Binding-site contacts:
Ligand atom O1 contacts residue ASN99 of chain 1.A at 3.1 Å (h-bond).
Ligand atom C1 contacts residue VAL46 of chain 1.A at 3.9 Å (hydrophobic).
Ligand atom C25 contacts residue LEU53 of chain 1.A at 3.7 Å (hydrophobic).
Ligand atom C25 contacts residue TYR98 of chain 1.A at 4.0 Å (hydrophobic).
Ligand atom C7 contacts residue PRO41 of chain 1.A at 3.6 Å (hydrophobic).
Ligand atom O1 contacts residue TYR56 of chain 1.A at 3.8 Å.
Ligand atom C7 contacts residue LEU51 of chain 1.A at 3.9 Å (hydrophobic).
Ligand atom O1 contacts residue TYR98 of chain 1.A at 4.0 Å.
Ligand atom C contacts residue PRO41 of chain 1.A at 4.0 Å (hydrophobic).
Ligand atom C9 contacts residue PRO41 of chain 1.A at 3.9 Å (hydrophobic).
Ligand atom C9 contacts residue LEU51 of chain 1.A at 4.0 Å (hydrophobic).
Ligand atom C13 contacts residue LEU51 of chain 1.A at 3.8 Å (hydrophobic).
Ligand atom C25 contacts residue ASN99 of chain 1.A at 3.5 Å.
Ligand atom C8 contacts residue PRO41 of chain 1.A at 3.9 Å (hydrophobic).
Ligand atom C16 contacts residue LEU51 of chain 1.A at 3.8 Å (hydrophobic).
Ligand atom C6 contacts residue LEU51 of chain 1.A at 3.9 Å (hydrophobic).
Ligand atom C1 contacts residue ILE105 of chain 1.A at 3.9 Å (hydrophobic).
Ligand atom C15 contacts residue LYS50 of chain 1.A at 3.8 Å.
Ligand atom C14 contacts residue LYS50 of chain 1.A at 3.7 Å.
Ligand atom C12 contacts residue LEU51 of chain 1.A at 4.0 Å (hydrophobic).
Ligand atom C14 contacts residue LEU51 of chain 1.A at 3.5 Å (hydrophobic).
Ligand atom C contacts residue VAL46 of chain 1.A at 4.0 Å (hydrophobic).
Ligand atom C2 contacts residue ILE105 of chain 1.A at 3.9 Å (hydrophobic).
Ligand atom C11 contacts residue TRP40 of chain 1.A at 3.7 Å (hydrophobic).
Ligand atom C6 contacts residue PRO41 of chain 1.A at 4.0 Å (hydrophobic).
Ligand atom C10 contacts residue TRP40 of chain 1.A at 3.8 Å (hydrophobic).
Ligand atom N3 contacts residue ASN99 of chain 1.A at 3.5 Å (h-bond).
Ligand atom C19 contacts residue LEU51 of chain 1.A at 3.7 Å (hydrophobic).
Ligand atom N3 contacts residue VAL46 of chain 1.A at 4.0 Å.
Ligand atom C8 contacts residue LEU51 of chain 1.A at 3.8 Å (hydrophobic).
Ligand atom C contacts residue ILE105 of chain 1.A at 4.0 Å (hydrophobic).
Ligand atom N contacts residue PRO41 of chain 1.A at 3.5 Å.
Ligand atom N contacts residue LEU51 of chain 1.A at 4.0 Å.
Ligand atom C contacts residue PHE42 of chain 1.A at 3.7 Å (hydrophobic).
Ligand atom C3 contacts residue ILE105 of chain 1.A at 3.9 Å (hydrophobic).
Ligand atom N1 contacts residue LEU51 of chain 1.A at 3.9 Å.
Ligand atom C17 contacts residue TRP40 of chain 1.A at 4.0 Å (hydrophobic).
Ligand atom C24 contacts residue ASN99 of chain 1.A at 3.8 Å.
Ligand atom C4 contacts residue ILE105 of chain 1.A at 3.7 Å (hydrophobic).
Ligand atom C15 contacts residue LEU51 of chain 1.A at 3.6 Å (hydrophobic).

Sequence of chain 1.A:
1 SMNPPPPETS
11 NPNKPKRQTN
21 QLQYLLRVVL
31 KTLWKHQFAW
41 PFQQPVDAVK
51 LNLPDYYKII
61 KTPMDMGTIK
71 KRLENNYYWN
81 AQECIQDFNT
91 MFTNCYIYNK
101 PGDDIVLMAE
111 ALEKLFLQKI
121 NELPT

This protein binds this small molecule.
Small molecule (SMILES): Cc1noc(C)c1-c1ccc2c(c1)nc(CCc1ccccc1)n2CCN1CCOCC1